Binding-site contacts:
Ligand atom C2 contacts residue ASP212 of chain 1.D at 3.8 Å.
Ligand atom C2 contacts residue ALA209 of chain 1.D at 3.5 Å (hydrophobic).
Ligand atom C1 contacts residue GLU188 of chain 1.D at 3.8 Å.
Ligand atom O3 contacts residue ARG87 of chain 1.D at 3.9 Å.
Ligand atom C2 contacts residue THR244 of chain 1.D at 3.5 Å.
Ligand atom O4 contacts residue ARG210 of chain 1.D at 3.5 Å (salt-bridge).
Ligand atom O2 contacts residue MG1 of chain 1.X at 2.3 Å.
Ligand atom C2 contacts residue MG1 of chain 1.X at 3.0 Å.
Ligand atom O2 contacts residue ASP212 of chain 1.D at 2.9 Å (salt-bridge).
Ligand atom O1 contacts residue LYS186 of chain 1.D at 2.8 Å (salt-bridge).
Ligand atom C2 contacts residue GLY211 of chain 1.D at 3.7 Å.
Ligand atom O4 contacts residue ALA209 of chain 1.D at 3.3 Å.
Ligand atom C1 contacts residue LYS186 of chain 1.D at 3.7 Å.
Ligand atom O3 contacts residue THR244 of chain 1.D at 3.4 Å (h-bond).
Ligand atom O3 contacts residue MG1 of chain 1.X at 4.3 Å.
Ligand atom C1 contacts residue THR244 of chain 1.D at 3.9 Å.
Ligand atom O1 contacts residue GLU188 of chain 1.D at 3.1 Å (salt-bridge).
Ligand atom O1 contacts residue MG1 of chain 1.X at 2.3 Å.
Ligand atom O3 contacts residue LYS186 of chain 1.D at 4.0 Å.
Ligand atom O3 contacts residue MET207 of chain 1.D at 4.3 Å.
Ligand atom O1 contacts residue ASP212 of chain 1.D at 4.1 Å.
Ligand atom O4 contacts residue GLY211 of chain 1.D at 2.8 Å (h-bond).
Ligand atom O2 contacts residue GLY211 of chain 1.D at 3.8 Å.
Ligand atom C1 contacts residue MG1 of chain 1.X at 3.0 Å.
Ligand atom O3 contacts residue MET276 of chain 1.D at 4.0 Å.
Ligand atom O1 contacts residue ALA209 of chain 1.D at 3.9 Å.
Ligand atom O4 contacts residue MG1 of chain 1.X at 4.2 Å.
Ligand atom O4 contacts residue ASP212 of chain 1.D at 3.9 Å.
Ligand atom C2 contacts residue GLU188 of chain 1.D at 3.7 Å.
Ligand atom O4 contacts residue THR244 of chain 1.D at 2.6 Å (h-bond).
Ligand atom O2 contacts residue GLU188 of chain 1.D at 2.9 Å (salt-bridge).
Ligand atom C1 contacts residue ALA209 of chain 1.D at 3.7 Å (hydrophobic).
Ligand atom C2 contacts residue ARG210 of chain 1.D at 4.3 Å.
Ligand atom O2 contacts residue ALA209 of chain 1.D at 3.7 Å.
Ligand atom O3 contacts residue ALA209 of chain 1.D at 4.3 Å.

Sequence of chain 1.D:
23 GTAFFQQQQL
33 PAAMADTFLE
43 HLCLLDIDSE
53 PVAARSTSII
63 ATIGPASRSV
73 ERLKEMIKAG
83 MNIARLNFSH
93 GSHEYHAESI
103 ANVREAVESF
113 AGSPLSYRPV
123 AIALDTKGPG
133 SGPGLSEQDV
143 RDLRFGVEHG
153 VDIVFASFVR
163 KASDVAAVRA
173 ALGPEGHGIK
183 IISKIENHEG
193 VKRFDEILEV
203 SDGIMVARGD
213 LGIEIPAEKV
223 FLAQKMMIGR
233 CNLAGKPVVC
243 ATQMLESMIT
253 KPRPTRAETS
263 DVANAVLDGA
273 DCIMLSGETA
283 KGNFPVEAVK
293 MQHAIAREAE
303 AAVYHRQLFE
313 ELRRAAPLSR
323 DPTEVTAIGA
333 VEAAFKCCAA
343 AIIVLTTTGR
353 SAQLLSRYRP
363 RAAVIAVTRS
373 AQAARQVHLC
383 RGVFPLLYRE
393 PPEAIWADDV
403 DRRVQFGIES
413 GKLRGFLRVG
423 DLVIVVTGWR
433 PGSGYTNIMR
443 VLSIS

This protein binds this small molecule.
Small molecule (SMILES): O=C([O-])C(=O)[O-]